Sequence of chain 1.E:
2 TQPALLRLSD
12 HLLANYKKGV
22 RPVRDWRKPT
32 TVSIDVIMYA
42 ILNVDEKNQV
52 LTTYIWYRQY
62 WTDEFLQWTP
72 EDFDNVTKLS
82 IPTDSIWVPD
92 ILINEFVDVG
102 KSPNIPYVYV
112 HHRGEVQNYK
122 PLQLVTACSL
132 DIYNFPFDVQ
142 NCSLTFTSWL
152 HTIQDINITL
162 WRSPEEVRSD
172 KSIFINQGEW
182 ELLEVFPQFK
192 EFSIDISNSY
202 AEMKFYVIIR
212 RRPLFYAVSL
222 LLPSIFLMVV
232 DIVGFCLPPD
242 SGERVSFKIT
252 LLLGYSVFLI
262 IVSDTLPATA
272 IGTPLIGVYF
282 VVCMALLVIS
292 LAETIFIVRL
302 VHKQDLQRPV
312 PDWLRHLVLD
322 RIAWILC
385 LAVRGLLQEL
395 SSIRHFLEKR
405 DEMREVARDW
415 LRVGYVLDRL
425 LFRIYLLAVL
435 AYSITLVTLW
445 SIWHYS

A protein and the small-molecule ligand that binds it are described below.
Small molecule (SMILES): CC(=O)N[C@@H]1[C@@H](O)[C@H](O[C@H]2[C@H](O)[C@@H](NC(C)=O)CO[C@@H]2CO)[C@@H](CO)O[C@H]1O

Binding-site contacts:
Ligand atom N2 contacts residue ASN76 of chain 1.E at 2.9 Å (h-bond).
Ligand atom C5 contacts residue ASN76 of chain 1.E at 3.6 Å.
Ligand atom C1 contacts residue ASN76 of chain 1.E at 1.4 Å.
Ligand atom O7 contacts residue ASN76 of chain 1.E at 3.9 Å.
Ligand atom O6 contacts residue ASN76 of chain 1.E at 4.4 Å.
Ligand atom C2 contacts residue ASN76 of chain 1.E at 2.5 Å.
Ligand atom O5 contacts residue ASN76 of chain 1.E at 2.3 Å (h-bond).
Ligand atom C3 contacts residue ASN76 of chain 1.E at 3.8 Å.
Ligand atom C8 contacts residue ASP75 of chain 1.E at 4.2 Å.
Ligand atom C4 contacts residue ASN76 of chain 1.E at 4.2 Å.
Ligand atom C7 contacts residue ASN76 of chain 1.E at 3.6 Å.